Sequence of chain 2.C:
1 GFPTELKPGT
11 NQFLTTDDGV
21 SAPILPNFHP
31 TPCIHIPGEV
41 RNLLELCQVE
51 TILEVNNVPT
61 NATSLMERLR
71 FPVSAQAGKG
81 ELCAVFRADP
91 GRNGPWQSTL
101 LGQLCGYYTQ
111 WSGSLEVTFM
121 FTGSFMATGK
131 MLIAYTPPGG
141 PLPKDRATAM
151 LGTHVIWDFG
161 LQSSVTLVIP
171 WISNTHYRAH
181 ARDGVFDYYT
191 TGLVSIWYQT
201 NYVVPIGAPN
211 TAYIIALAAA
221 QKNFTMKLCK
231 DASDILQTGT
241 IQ

Binding-site contacts:
Ligand atom CAE contacts residue GLN202 of chain 2.A at 3.4 Å.
Ligand atom CAG contacts residue GLN202 of chain 2.A at 3.4 Å.
Ligand atom CAR contacts residue TYR201 of chain 2.A at 3.4 Å (hydrophobic).
Ligand atom NBD contacts residue TRP203 of chain 2.A at 3.2 Å.
Ligand atom NAT contacts residue PHE155 of chain 2.A at 3.9 Å.
Ligand atom OAC contacts residue TRP203 of chain 2.A at 3.9 Å.
Ligand atom CAX contacts residue TRP203 of chain 2.A at 3.5 Å (hydrophobic).
Ligand atom CAF contacts residue THR114 of chain 2.A at 3.6 Å.
Ligand atom CAM contacts residue PRO177 of chain 2.A at 3.7 Å (hydrophobic).
Ligand atom CAG contacts residue ASN228 of chain 2.A at 3.2 Å.
Ligand atom CAE contacts residue ASN228 of chain 2.A at 3.4 Å.
Ligand atom CAA contacts residue TYR153 of chain 2.A at 3.9 Å (hydrophobic).
Ligand atom CAG contacts residue TRP203 of chain 2.A at 3.7 Å (hydrophobic).
Ligand atom CAO contacts residue ILE111 of chain 2.A at 3.8 Å (hydrophobic).
Ligand atom CBA contacts residue ASN228 of chain 2.A at 3.7 Å.
Ligand atom CAN contacts residue PHE135 of chain 2.A at 3.7 Å (hydrophobic).
Ligand atom CAS contacts residue ASN228 of chain 2.A at 3.8 Å.
Ligand atom CAJ contacts residue PHE155 of chain 2.A at 3.7 Å (hydrophobic).
Ligand atom CAH contacts residue ASP112 of chain 2.A at 3.4 Å.
Ligand atom OAC contacts residue ILE113 of chain 2.A at 3.3 Å (h-bond).
Ligand atom CAI contacts residue PHE135 of chain 2.A at 3.7 Å (hydrophobic).
Ligand atom NBD contacts residue ASN228 of chain 2.A at 3.9 Å.
Ligand atom CAL contacts residue PHE155 of chain 2.A at 3.7 Å (hydrophobic).
Ligand atom NBC contacts residue TRP203 of chain 2.A at 3.8 Å.
Ligand atom CBA contacts residue TRP203 of chain 2.A at 3.5 Å (hydrophobic).
Ligand atom CAI contacts residue VAL192 of chain 2.A at 3.8 Å (hydrophobic).
Ligand atom CAH contacts residue THR114 of chain 2.A at 3.8 Å.
Ligand atom CAM contacts residue PHE155 of chain 2.A at 3.8 Å (hydrophobic).
Ligand atom CAJ contacts residue ILE24 of chain 2.C at 3.9 Å (hydrophobic).
Ligand atom CAS contacts residue TYR201 of chain 2.A at 3.6 Å (hydrophobic).
Ligand atom CAA contacts residue PRO177 of chain 2.A at 3.2 Å (hydrophobic).
Ligand atom CAS contacts residue TRP203 of chain 2.A at 3.4 Å (hydrophobic).
Ligand atom CAA contacts residue VAL179 of chain 2.A at 3.4 Å (hydrophobic).
Ligand atom CAF contacts residue ASP112 of chain 2.A at 3.6 Å.
Ligand atom CAD contacts residue PHE137 of chain 2.A at 3.8 Å (hydrophobic).
Ligand atom CAN contacts residue ILE111 of chain 2.A at 3.6 Å (hydrophobic).
Ligand atom OAW contacts residue MET195 of chain 2.A at 3.2 Å.
Ligand atom OAC contacts residue ASP112 of chain 2.A at 3.7 Å.
Ligand atom CAK contacts residue PHE135 of chain 2.A at 3.7 Å (hydrophobic).
Ligand atom CAA contacts residue SER178 of chain 2.A at 3.5 Å.

This protein binds this small molecule.
Small molecule (SMILES): CCO/N=C/c1ccc(OCC[C@@H](C)CCN2CCN(c3ccncc3)C2=O)cc1

Sequence of chain 2.A:
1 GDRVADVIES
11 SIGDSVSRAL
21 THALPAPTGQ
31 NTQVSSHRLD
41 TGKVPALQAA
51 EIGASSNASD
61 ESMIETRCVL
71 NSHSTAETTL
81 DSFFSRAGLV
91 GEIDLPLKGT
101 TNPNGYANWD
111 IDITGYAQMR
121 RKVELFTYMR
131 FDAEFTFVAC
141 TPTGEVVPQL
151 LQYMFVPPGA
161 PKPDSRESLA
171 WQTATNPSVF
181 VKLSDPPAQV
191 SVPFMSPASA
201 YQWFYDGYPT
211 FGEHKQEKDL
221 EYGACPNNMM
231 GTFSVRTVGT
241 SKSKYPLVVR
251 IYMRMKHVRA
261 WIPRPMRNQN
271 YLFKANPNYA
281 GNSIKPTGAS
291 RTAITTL